Binding-site contacts:
Ligand atom C1B contacts residue TYR163 of chain 1.L at 3.3 Å (hydrophobic).
Ligand atom O2 contacts residue TYR163 of chain 1.L at 3.7 Å.
Ligand atom O2 contacts residue ARG164 of chain 1.L at 3.0 Å (salt-bridge).
Ligand atom C1A contacts residue ARG423 of chain 1.L at 3.5 Å.
Ligand atom C5 contacts residue PHE389 of chain 1.L at 3.8 Å (hydrophobic).
Ligand atom C2 contacts residue ASP397 of chain 1.L at 3.8 Å.
Ligand atom S3 contacts residue ARG423 of chain 1.L at 3.6 Å.
Ligand atom N3 contacts residue ASP397 of chain 1.L at 3.6 Å (salt-bridge).
Ligand atom C6 contacts residue PHE389 of chain 1.L at 3.4 Å (hydrophobic).
Ligand atom C3 contacts residue ILE395 of chain 1.L at 3.9 Å (hydrophobic).
Ligand atom C contacts residue ARG423 of chain 1.L at 3.5 Å.
Ligand atom C3 contacts residue SER388 of chain 1.L at 3.3 Å.
Ligand atom C2A contacts residue ARG423 of chain 1.L at 3.4 Å.
Ligand atom O1 contacts residue ARG423 of chain 1.L at 3.8 Å.
Ligand atom CL5 contacts residue ALA361 of chain 1.L at 3.6 Å.
Ligand atom C1A contacts residue PHE389 of chain 1.L at 3.9 Å (hydrophobic).
Ligand atom CL5 contacts residue SER425 of chain 1.L at 3.9 Å.
Ligand atom N3 contacts residue ARG423 of chain 1.L at 3.0 Å (salt-bridge).
Ligand atom O3 contacts residue SER403 of chain 1.L at 2.9 Å (h-bond).
Ligand atom C4 contacts residue ARG423 of chain 1.L at 3.8 Å.
Ligand atom C contacts residue ARG164 of chain 1.L at 3.9 Å.
Ligand atom C2 contacts residue PRO387 of chain 1.L at 3.8 Å (hydrophobic).
Ligand atom O3 contacts residue TYR404 of chain 1.L at 3.8 Å.
Ligand atom C5 contacts residue ARG423 of chain 1.L at 3.6 Å.
Ligand atom C4 contacts residue SER425 of chain 1.L at 3.5 Å.
Ligand atom O3 contacts residue ARG423 of chain 1.L at 2.8 Å (salt-bridge).
Ligand atom C1 contacts residue PHE389 of chain 1.L at 3.7 Å (hydrophobic).
Ligand atom C1 contacts residue SER388 of chain 1.L at 3.5 Å.
Ligand atom N2 contacts residue ARG423 of chain 1.L at 3.8 Å.
Ligand atom C3 contacts residue ALA386 of chain 1.L at 3.8 Å (hydrophobic).
Ligand atom C contacts residue SER403 of chain 1.L at 3.6 Å.
Ligand atom C1 contacts residue ARG423 of chain 1.L at 3.9 Å.
Ligand atom O1 contacts residue TYR163 of chain 1.L at 3.1 Å.
Ligand atom N3 contacts residue PRO387 of chain 1.L at 3.9 Å.
Ligand atom C1B contacts residue SER403 of chain 1.L at 3.9 Å.
Ligand atom C6 contacts residue ARG423 of chain 1.L at 3.7 Å.
Ligand atom N2 contacts residue PHE389 of chain 1.L at 3.4 Å.
Ligand atom C2 contacts residue ALA386 of chain 1.L at 3.7 Å (hydrophobic).
Ligand atom C2 contacts residue SER388 of chain 1.L at 3.1 Å.
Ligand atom S3 contacts residue SER403 of chain 1.L at 3.3 Å (h-bond).

Sequence of chain 1.L:
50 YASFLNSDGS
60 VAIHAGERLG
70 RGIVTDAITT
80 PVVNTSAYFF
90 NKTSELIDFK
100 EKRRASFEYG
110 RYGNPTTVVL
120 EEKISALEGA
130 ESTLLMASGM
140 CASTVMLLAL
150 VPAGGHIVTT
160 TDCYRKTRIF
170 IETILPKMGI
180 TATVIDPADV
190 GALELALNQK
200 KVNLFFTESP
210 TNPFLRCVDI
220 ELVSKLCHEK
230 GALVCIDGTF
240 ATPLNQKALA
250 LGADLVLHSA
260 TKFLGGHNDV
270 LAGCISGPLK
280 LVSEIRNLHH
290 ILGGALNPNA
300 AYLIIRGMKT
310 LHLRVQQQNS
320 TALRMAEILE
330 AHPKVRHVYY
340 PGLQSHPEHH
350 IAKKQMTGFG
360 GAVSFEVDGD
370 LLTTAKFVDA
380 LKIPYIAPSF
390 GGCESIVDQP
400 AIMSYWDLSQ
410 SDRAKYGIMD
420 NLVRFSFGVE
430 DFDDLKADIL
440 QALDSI

The protein below binds the small molecule below.
Small molecule (SMILES): O=C(O)CSc1nc(-c2cccc(Cl)c2)no1